Sequence of chain 19.E:
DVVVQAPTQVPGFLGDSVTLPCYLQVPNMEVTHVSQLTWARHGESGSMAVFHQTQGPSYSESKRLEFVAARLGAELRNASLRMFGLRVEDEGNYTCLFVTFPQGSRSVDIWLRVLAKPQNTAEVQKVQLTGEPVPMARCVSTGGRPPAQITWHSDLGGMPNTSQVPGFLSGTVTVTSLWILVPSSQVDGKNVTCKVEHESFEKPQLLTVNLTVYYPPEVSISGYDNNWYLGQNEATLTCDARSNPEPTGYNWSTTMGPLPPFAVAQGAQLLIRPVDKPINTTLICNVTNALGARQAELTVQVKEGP

A small-molecule ligand and the protein it binds are described below.
Small molecule (SMILES): CC(=O)N[C@H]1[C@H](O[C@H]2[C@H](O)[C@@H](NC(C)=O)CO[C@@H]2CO)O[C@H](CO)[C@@H](O)[C@@H]1O

Binding-site contacts:
Ligand atom C1 contacts residue ASN218 of chain 19.E at 1.4 Å.
Ligand atom O5 contacts residue NAG1 of chain 19.J at 4.1 Å.
Ligand atom O5 contacts residue THR235 of chain 19.E at 4.4 Å.
Ligand atom O5 contacts residue ASN218 of chain 19.E at 2.3 Å (h-bond).
Ligand atom O7 contacts residue ASN218 of chain 19.E at 2.3 Å (h-bond).
Ligand atom C3 contacts residue ASN218 of chain 19.E at 3.7 Å.
Ligand atom N2 contacts residue ASN218 of chain 19.E at 2.9 Å (h-bond).
Ligand atom C5 contacts residue ASN218 of chain 19.E at 3.6 Å.
Ligand atom C4 contacts residue ASN218 of chain 19.E at 4.1 Å.
Ligand atom C7 contacts residue ASN218 of chain 19.E at 2.9 Å.
Ligand atom C2 contacts residue ASN218 of chain 19.E at 2.3 Å.
Ligand atom C8 contacts residue ASN218 of chain 19.E at 4.3 Å.
Ligand atom C5 contacts residue NAG1 of chain 19.J at 4.3 Å.
Ligand atom C1 contacts residue NAG1 of chain 19.J at 3.7 Å.